Sequence of chain 2.A:
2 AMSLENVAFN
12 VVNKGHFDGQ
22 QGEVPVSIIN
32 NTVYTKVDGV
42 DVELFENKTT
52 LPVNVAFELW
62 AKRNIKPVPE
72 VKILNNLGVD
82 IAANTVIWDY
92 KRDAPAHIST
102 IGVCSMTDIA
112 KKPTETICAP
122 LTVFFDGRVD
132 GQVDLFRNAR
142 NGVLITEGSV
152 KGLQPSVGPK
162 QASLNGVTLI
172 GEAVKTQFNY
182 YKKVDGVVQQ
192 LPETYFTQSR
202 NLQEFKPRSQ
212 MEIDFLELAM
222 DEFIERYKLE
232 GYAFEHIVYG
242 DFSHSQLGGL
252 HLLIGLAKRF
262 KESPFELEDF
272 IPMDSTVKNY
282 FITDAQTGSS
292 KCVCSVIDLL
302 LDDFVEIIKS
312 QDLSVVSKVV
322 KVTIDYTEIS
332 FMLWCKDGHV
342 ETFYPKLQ

The protein below binds the small molecule below.
Small molecule (SMILES): NC(=O)NCc1ccco1

Binding-site contacts:
Ligand atom C06 contacts residue GLN155 of chain 2.A at 3.9 Å.
Ligand atom C07 contacts residue GLN155 of chain 2.A at 3.1 Å.
Ligand atom C05 contacts residue GLN191 of chain 2.A at 3.5 Å.
Ligand atom C08 contacts residue SER157 of chain 2.A at 4.0 Å.
Ligand atom C08 contacts residue GLN155 of chain 2.A at 3.7 Å.
Ligand atom C08 contacts residue GLN191 of chain 2.A at 3.8 Å.
Ligand atom C02 contacts residue PRO193 of chain 2.A at 3.8 Å (hydrophobic).
Ligand atom N03 contacts residue GLU194 of chain 2.A at 3.4 Å (salt-bridge).
Ligand atom N01 contacts residue SER157 of chain 2.A at 3.0 Å (h-bond).
Ligand atom C04 contacts residue GLU194 of chain 2.A at 3.6 Å.
Ligand atom C04 contacts residue PRO156 of chain 2.A at 3.8 Å (hydrophobic).
Ligand atom C04 contacts residue GLN191 of chain 2.A at 3.7 Å.
Ligand atom O10 contacts residue VAL158 of chain 2.A at 3.9 Å.
Ligand atom N01 contacts residue THR195 of chain 2.A at 4.1 Å.
Ligand atom N01 contacts residue GLU194 of chain 2.A at 4.1 Å.
Ligand atom O10 contacts residue SER157 of chain 2.A at 3.6 Å.
Ligand atom O10 contacts residue GLU194 of chain 2.A at 3.6 Å (salt-bridge).
Ligand atom O09 contacts residue PRO156 of chain 2.A at 4.1 Å.
Ligand atom C07 contacts residue PRO156 of chain 2.A at 3.8 Å (hydrophobic).
Ligand atom N03 contacts residue PRO193 of chain 2.A at 3.7 Å.
Ligand atom O09 contacts residue SER157 of chain 2.A at 3.4 Å.
Ligand atom C02 contacts residue GLU194 of chain 2.A at 3.5 Å.
Ligand atom C06 contacts residue PRO156 of chain 2.A at 3.2 Å (hydrophobic).
Ligand atom O10 contacts residue PRO156 of chain 2.A at 4.2 Å.
Ligand atom C07 contacts residue GLN191 of chain 2.A at 3.2 Å.
Ligand atom N01 contacts residue PRO193 of chain 2.A at 3.0 Å (h-bond).
Ligand atom C06 contacts residue GLN191 of chain 2.A at 3.4 Å.
Ligand atom O09 contacts residue GLN191 of chain 2.A at 4.0 Å.
Ligand atom C05 contacts residue LEU192 of chain 2.A at 3.5 Å (hydrophobic).
Ligand atom O09 contacts residue LEU192 of chain 2.A at 3.0 Å (h-bond).
Ligand atom C08 contacts residue PRO156 of chain 2.A at 4.3 Å (hydrophobic).
Ligand atom N01 contacts residue TYR327 of chain 2.A at 4.0 Å.
Ligand atom C07 contacts residue LEU192 of chain 2.A at 4.2 Å (hydrophobic).
Ligand atom C05 contacts residue SER157 of chain 2.A at 3.9 Å.
Ligand atom C04 contacts residue LEU192 of chain 2.A at 3.6 Å (hydrophobic).
Ligand atom N03 contacts residue SER157 of chain 2.A at 3.4 Å (h-bond).
Ligand atom C05 contacts residue PRO156 of chain 2.A at 3.5 Å (hydrophobic).
Ligand atom N03 contacts residue LEU192 of chain 2.A at 3.1 Å (h-bond).
Ligand atom C08 contacts residue LEU192 of chain 2.A at 3.0 Å (hydrophobic).
Ligand atom C02 contacts residue SER157 of chain 2.A at 3.1 Å.